A protein and the small-molecule ligand that binds it are described below.
Small molecule (SMILES): Nc1ccn([C@H]2C[C@H](O[P](=O)(O)OC[C@H]3O[C@@H](n4cnc5c(N)ncnc54)C[C@@H]3O)[C@@H](CO)O2)c(=O)n1

Binding-site contacts:
Ligand atom C2 contacts residue GLY422 of chain 45.A at 3.2 Å.
Ligand atom C2 contacts residue VAL202 of chain 45.A at 4.1 Å (hydrophobic).
Ligand atom C4 contacts residue ASP201 of chain 45.A at 3.5 Å.
Ligand atom C4 contacts residue PRO203 of chain 45.A at 4.1 Å (hydrophobic).
Ligand atom C2' contacts residue PRO203 of chain 45.A at 3.3 Å (hydrophobic).
Ligand atom N3 contacts residue ASP201 of chain 45.A at 4.2 Å.
Ligand atom C5 contacts residue VAL202 of chain 45.A at 3.6 Å (hydrophobic).
Ligand atom N6 contacts residue GLY422 of chain 45.A at 3.3 Å (h-bond).
Ligand atom C1' contacts residue PRO203 of chain 45.A at 4.1 Å (hydrophobic).
Ligand atom N1 contacts residue PRO203 of chain 45.A at 4.2 Å.
Ligand atom C5 contacts residue PRO203 of chain 45.A at 3.8 Å (hydrophobic).
Ligand atom N1 contacts residue PRO203 of chain 45.A at 3.8 Å.
Ligand atom C6 contacts residue SER415 of chain 45.A at 4.1 Å.
Ligand atom C5 contacts residue ARG91 of chain 45.A at 4.2 Å.
Ligand atom OP2 contacts residue ASP409 of chain 13.A at 3.2 Å (salt-bridge).
Ligand atom O3' contacts residue PRO414 of chain 45.A at 4.2 Å.
Ligand atom N7 contacts residue HIS413 of chain 45.A at 4.2 Å.
Ligand atom N4 contacts residue VAL202 of chain 45.A at 2.9 Å (h-bond).
Ligand atom C6 contacts residue GLY422 of chain 45.A at 3.7 Å.
Ligand atom N1 contacts residue GLY422 of chain 45.A at 2.9 Å (h-bond).
Ligand atom C5 contacts residue ASP201 of chain 45.A at 3.3 Å.
Ligand atom N6 contacts residue VAL202 of chain 45.A at 4.2 Å.
Ligand atom N7 contacts residue PRO203 of chain 45.A at 4.1 Å.
Ligand atom N7 contacts residue ASN392 of chain 45.A at 4.2 Å.
Ligand atom C5 contacts residue PRO203 of chain 45.A at 4.0 Å (hydrophobic).
Ligand atom C6 contacts residue VAL202 of chain 45.A at 4.1 Å (hydrophobic).
Ligand atom C2' contacts residue PRO414 of chain 45.A at 3.6 Å (hydrophobic).
Ligand atom N6 contacts residue GLY420 of chain 45.A at 3.7 Å.
Ligand atom N1 contacts residue VAL202 of chain 45.A at 3.5 Å.
Ligand atom C2 contacts residue PRO203 of chain 45.A at 4.0 Å (hydrophobic).
Ligand atom C6 contacts residue PRO203 of chain 45.A at 4.0 Å (hydrophobic).
Ligand atom C8 contacts residue HIS413 of chain 45.A at 3.9 Å.
Ligand atom C6 contacts residue PRO203 of chain 45.A at 4.0 Å (hydrophobic).
Ligand atom C4 contacts residue VAL202 of chain 45.A at 3.7 Å (hydrophobic).
Ligand atom N4 contacts residue ASP201 of chain 45.A at 2.6 Å.
Ligand atom N6 contacts residue PHE421 of chain 45.A at 3.8 Å.
Ligand atom N7 contacts residue SER415 of chain 45.A at 3.9 Å.
Ligand atom N6 contacts residue SER415 of chain 45.A at 3.8 Å.
Ligand atom C2' contacts residue HIS413 of chain 45.A at 3.7 Å.
Ligand atom C4 contacts residue PRO203 of chain 45.A at 4.0 Å (hydrophobic).

Sequence of chain 45.A:
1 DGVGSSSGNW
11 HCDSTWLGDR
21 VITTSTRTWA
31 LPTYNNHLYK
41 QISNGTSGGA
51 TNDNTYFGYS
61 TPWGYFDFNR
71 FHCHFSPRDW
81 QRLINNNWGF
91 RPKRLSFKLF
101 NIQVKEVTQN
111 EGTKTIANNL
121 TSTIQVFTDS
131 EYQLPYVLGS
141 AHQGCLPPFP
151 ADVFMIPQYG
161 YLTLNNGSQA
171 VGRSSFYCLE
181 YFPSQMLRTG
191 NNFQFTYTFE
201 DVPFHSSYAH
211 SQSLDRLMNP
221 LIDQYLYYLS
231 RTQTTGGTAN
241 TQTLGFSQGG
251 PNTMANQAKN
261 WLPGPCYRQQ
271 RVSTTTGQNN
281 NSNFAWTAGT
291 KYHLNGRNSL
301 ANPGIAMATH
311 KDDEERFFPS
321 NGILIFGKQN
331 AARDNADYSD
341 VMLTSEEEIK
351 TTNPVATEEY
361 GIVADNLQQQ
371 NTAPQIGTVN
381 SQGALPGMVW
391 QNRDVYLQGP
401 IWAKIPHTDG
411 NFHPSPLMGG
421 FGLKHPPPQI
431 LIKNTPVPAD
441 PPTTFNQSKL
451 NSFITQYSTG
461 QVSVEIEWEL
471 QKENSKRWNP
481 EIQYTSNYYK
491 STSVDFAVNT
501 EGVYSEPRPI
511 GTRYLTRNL

Sequence of chain 13.A:
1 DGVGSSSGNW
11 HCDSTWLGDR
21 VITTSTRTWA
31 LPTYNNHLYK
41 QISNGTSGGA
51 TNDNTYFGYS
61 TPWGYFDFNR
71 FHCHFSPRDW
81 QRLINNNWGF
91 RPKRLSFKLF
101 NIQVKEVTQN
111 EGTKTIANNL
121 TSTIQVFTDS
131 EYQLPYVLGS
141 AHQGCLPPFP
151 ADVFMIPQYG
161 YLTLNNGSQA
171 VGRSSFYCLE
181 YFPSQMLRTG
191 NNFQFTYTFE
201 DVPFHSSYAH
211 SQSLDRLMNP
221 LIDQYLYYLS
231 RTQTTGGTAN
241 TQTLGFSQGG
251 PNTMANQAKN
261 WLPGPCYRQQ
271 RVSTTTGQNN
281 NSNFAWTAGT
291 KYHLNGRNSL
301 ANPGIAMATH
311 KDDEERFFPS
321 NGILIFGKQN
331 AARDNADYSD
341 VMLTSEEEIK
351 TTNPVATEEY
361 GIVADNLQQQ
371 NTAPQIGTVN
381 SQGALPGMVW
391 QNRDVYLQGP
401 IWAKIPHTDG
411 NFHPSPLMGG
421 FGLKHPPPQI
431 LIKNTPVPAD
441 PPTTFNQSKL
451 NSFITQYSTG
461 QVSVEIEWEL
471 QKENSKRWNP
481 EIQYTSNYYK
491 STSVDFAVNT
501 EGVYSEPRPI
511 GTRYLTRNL